The small molecule below binds the protein below.
Small molecule (SMILES): CC(=O)N[C@H]1[C@H](O[C@H]2[C@H](O)[C@@H](NC(C)=O)CO[C@@H]2CO)O[C@H](CO)[C@@H](O)[C@@H]1O

Sequence of chain 1.B:
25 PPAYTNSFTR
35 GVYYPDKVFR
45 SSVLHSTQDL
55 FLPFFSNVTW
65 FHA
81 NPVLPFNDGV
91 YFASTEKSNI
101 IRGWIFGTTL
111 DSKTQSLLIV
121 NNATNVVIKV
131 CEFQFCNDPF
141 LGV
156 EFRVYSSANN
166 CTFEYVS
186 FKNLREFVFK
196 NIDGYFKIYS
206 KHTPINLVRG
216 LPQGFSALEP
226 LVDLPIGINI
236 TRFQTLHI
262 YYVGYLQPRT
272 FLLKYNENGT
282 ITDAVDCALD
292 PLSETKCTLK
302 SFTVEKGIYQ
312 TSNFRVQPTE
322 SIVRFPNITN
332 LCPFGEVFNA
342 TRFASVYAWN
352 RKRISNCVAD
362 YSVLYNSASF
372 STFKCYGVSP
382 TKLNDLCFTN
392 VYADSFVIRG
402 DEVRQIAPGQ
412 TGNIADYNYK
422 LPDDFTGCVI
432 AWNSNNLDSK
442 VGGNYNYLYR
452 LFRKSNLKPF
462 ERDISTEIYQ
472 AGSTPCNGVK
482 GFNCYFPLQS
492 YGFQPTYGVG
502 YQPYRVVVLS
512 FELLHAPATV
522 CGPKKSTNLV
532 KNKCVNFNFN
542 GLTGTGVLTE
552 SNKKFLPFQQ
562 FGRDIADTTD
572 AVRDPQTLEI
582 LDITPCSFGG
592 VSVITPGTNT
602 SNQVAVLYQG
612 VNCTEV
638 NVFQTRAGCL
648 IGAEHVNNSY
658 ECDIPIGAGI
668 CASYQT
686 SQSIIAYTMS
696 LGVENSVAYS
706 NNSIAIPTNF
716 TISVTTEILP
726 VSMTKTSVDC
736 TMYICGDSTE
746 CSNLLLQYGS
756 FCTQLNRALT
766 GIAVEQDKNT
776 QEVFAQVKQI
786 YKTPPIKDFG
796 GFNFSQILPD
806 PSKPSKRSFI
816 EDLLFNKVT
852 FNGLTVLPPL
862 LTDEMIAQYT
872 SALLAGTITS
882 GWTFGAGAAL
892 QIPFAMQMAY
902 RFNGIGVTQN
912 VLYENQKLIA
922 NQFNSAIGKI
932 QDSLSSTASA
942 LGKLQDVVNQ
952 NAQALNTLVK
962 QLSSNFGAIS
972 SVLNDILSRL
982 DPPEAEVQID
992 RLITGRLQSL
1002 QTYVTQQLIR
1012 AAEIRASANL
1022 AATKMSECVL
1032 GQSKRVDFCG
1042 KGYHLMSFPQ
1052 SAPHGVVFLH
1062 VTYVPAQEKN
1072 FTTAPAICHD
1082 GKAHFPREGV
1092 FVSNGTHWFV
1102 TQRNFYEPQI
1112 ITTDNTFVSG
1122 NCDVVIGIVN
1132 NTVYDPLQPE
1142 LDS

Binding-site contacts:
Ligand atom C2 contacts residue ASN234 of chain 1.B at 2.5 Å.
Ligand atom C6 contacts residue THR108 of chain 1.B at 4.5 Å.
Ligand atom O6 contacts residue THR236 of chain 1.B at 2.9 Å (h-bond).
Ligand atom C8 contacts residue LYS459 of chain 1.A at 3.4 Å.
Ligand atom C7 contacts residue ASN234 of chain 1.B at 3.4 Å.
Ligand atom N2 contacts residue ASN234 of chain 1.B at 2.9 Å (h-bond).
Ligand atom C1 contacts residue THR236 of chain 1.B at 4.5 Å.
Ligand atom C1 contacts residue ASN234 of chain 1.B at 1.4 Å.
Ligand atom N2 contacts residue GLU462 of chain 1.A at 4.5 Å.
Ligand atom C6 contacts residue THR236 of chain 1.B at 4.1 Å.
Ligand atom C4 contacts residue ASN234 of chain 1.B at 4.2 Å.
Ligand atom O5 contacts residue ASN234 of chain 1.B at 2.4 Å (h-bond).
Ligand atom C5 contacts residue ASN234 of chain 1.B at 3.7 Å.
Ligand atom O5 contacts residue THR108 of chain 1.B at 4.0 Å.
Ligand atom C8 contacts residue ASN234 of chain 1.B at 4.4 Å.
Ligand atom O7 contacts residue ASN234 of chain 1.B at 3.1 Å (h-bond).
Ligand atom C8 contacts residue GLU462 of chain 1.A at 4.3 Å.
Ligand atom O5 contacts residue THR236 of chain 1.B at 4.2 Å.
Ligand atom O6 contacts residue THR108 of chain 1.B at 3.3 Å.
Ligand atom C5 contacts residue THR236 of chain 1.B at 3.8 Å.
Ligand atom C3 contacts residue ASN234 of chain 1.B at 3.8 Å.

Sequence of chain 1.A:
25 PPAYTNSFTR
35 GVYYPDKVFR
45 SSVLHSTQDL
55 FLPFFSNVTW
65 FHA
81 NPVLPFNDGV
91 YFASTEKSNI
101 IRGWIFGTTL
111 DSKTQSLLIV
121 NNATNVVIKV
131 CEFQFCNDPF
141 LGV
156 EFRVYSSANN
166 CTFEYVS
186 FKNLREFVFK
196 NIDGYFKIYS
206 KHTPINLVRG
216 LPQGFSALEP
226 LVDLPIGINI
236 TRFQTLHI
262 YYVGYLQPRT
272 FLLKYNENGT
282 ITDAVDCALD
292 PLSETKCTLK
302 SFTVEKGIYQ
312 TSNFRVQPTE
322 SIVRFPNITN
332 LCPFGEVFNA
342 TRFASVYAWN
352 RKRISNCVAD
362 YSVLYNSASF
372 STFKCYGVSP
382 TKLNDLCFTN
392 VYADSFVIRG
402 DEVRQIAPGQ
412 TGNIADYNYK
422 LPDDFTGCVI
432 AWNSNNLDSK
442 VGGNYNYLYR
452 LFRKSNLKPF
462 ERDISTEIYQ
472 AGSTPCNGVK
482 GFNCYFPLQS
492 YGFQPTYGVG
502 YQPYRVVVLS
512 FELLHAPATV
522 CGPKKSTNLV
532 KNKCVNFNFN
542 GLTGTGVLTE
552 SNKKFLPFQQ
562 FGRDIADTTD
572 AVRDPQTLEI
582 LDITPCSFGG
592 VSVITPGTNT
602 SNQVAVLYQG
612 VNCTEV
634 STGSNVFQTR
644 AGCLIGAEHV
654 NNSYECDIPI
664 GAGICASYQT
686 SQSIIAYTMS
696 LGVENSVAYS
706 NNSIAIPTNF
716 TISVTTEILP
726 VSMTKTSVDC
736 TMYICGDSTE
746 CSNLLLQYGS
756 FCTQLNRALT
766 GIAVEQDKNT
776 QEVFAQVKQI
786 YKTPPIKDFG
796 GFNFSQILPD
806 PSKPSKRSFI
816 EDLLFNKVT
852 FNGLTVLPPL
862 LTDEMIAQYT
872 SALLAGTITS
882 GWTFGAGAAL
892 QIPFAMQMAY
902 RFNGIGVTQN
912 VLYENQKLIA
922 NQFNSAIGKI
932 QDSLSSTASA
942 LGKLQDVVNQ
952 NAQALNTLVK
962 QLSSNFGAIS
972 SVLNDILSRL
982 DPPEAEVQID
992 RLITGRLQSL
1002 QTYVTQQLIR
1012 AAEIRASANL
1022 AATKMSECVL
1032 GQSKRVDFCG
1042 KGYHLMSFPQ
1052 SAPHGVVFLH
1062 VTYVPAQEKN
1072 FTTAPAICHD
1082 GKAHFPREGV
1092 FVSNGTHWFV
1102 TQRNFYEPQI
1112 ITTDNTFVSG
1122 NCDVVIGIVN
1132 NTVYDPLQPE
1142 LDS